Sequence of chain 1.D:
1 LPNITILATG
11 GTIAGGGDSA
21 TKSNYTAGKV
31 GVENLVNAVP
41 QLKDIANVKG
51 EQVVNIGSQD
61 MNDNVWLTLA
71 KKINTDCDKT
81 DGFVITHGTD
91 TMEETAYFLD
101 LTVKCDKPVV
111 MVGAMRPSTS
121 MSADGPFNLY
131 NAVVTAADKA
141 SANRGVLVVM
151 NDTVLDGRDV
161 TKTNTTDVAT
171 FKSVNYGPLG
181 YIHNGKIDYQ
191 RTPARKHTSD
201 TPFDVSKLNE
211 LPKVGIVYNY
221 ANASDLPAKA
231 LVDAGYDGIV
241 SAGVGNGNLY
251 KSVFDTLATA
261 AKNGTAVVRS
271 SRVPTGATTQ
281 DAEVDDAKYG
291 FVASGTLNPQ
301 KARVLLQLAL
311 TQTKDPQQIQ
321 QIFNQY

Binding-site contacts:
Ligand atom CA contacts residue THR12 of chain 1.B at 3.5 Å.
Ligand atom N contacts residue ASP90 of chain 1.B at 2.8 Å (salt-bridge).
Ligand atom CB contacts residue THR12 of chain 1.B at 3.1 Å.
Ligand atom C contacts residue GLN59 of chain 1.B at 3.4 Å.
Ligand atom O contacts residue THR12 of chain 1.B at 4.2 Å.
Ligand atom O contacts residue GLY11 of chain 1.B at 3.4 Å.
Ligand atom OD2 contacts residue ALA114 of chain 1.B at 3.1 Å (h-bond).
Ligand atom OXT contacts residue SER58 of chain 1.B at 2.4 Å (h-bond).
Ligand atom CB contacts residue TYR25 of chain 1.B at 4.0 Å (hydrophobic).
Ligand atom OD1 contacts residue ALA114 of chain 1.B at 3.9 Å.
Ligand atom OXT contacts residue GLY88 of chain 1.B at 3.2 Å.
Ligand atom OD1 contacts residue THR12 of chain 1.B at 2.8 Å (h-bond).
Ligand atom CG contacts residue THR12 of chain 1.B at 2.6 Å.
Ligand atom OD2 contacts residue THR89 of chain 1.B at 2.6 Å (h-bond).
Ligand atom CG contacts residue ALA114 of chain 1.B at 3.9 Å (hydrophobic).
Ligand atom N contacts residue ASN248 of chain 1.D at 3.3 Å (h-bond).
Ligand atom OD1 contacts residue THR89 of chain 1.B at 3.0 Å (h-bond).
Ligand atom O contacts residue GLY88 of chain 1.B at 3.2 Å.
Ligand atom OD1 contacts residue GLY11 of chain 1.B at 3.9 Å.
Ligand atom C contacts residue GLY88 of chain 1.B at 3.4 Å.
Ligand atom C contacts residue SER58 of chain 1.B at 3.3 Å.
Ligand atom CB contacts residue GLU283 of chain 1.D at 3.6 Å.
Ligand atom O contacts residue GLN59 of chain 1.B at 3.5 Å (h-bond).
Ligand atom O contacts residue SER58 of chain 1.B at 2.8 Å (h-bond).
Ligand atom CB contacts residue ASP90 of chain 1.B at 3.3 Å.
Ligand atom CA contacts residue GLU283 of chain 1.D at 3.3 Å.
Ligand atom OXT contacts residue GLN59 of chain 1.B at 3.9 Å.
Ligand atom OD1 contacts residue GLY88 of chain 1.B at 3.3 Å.
Ligand atom C contacts residue THR89 of chain 1.B at 3.9 Å.
Ligand atom O contacts residue GLY57 of chain 1.B at 3.3 Å.
Ligand atom CA contacts residue ASP90 of chain 1.B at 3.6 Å.
Ligand atom CB contacts residue THR89 of chain 1.B at 3.5 Å.
Ligand atom N contacts residue GLN59 of chain 1.B at 2.8 Å (h-bond).
Ligand atom N contacts residue GLU283 of chain 1.D at 2.6 Å (salt-bridge).
Ligand atom OXT contacts residue THR89 of chain 1.B at 3.1 Å (h-bond).
Ligand atom C contacts residue ASP90 of chain 1.B at 3.9 Å.
Ligand atom CA contacts residue GLN59 of chain 1.B at 3.7 Å.
Ligand atom OXT contacts residue ASP90 of chain 1.B at 3.0 Å (salt-bridge).
Ligand atom CG contacts residue THR89 of chain 1.B at 2.9 Å.
Ligand atom OD2 contacts residue THR12 of chain 1.B at 2.9 Å (h-bond).

Sequence of chain 1.B:
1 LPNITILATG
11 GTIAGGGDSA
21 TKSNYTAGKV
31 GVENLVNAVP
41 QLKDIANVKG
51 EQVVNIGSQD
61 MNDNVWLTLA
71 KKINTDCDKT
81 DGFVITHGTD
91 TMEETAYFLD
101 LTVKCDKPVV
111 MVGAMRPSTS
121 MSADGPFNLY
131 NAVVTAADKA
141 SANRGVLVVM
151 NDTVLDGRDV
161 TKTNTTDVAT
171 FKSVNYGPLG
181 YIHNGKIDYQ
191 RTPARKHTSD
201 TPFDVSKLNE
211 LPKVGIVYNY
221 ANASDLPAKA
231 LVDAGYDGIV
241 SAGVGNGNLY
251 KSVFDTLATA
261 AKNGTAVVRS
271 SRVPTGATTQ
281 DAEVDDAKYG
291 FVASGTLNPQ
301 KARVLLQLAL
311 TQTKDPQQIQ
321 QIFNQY

A protein and the small-molecule ligand that binds it are described below.
Small molecule (SMILES): N[C@@H](CC(=O)O)C(=O)O